Sequence of chain 1.E:
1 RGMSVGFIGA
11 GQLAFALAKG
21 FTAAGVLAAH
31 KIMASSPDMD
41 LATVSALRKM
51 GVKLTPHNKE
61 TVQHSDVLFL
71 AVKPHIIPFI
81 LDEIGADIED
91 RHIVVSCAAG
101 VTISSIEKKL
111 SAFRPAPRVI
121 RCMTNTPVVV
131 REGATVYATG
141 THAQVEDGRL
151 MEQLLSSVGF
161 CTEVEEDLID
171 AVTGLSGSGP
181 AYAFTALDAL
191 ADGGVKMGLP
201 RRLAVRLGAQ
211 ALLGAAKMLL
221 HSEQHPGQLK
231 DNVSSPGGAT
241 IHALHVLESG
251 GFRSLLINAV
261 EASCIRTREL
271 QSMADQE

This small molecule binds to this protein.
Small molecule (SMILES): N[C@@H](CCC(=O)O)C(=O)O

Binding-site contacts:
Ligand atom CA contacts residue NAI1 of chain 1.N at 2.2 Å.
Ligand atom CG contacts residue NAI1 of chain 1.N at 3.0 Å.
Ligand atom CD contacts residue HIS221 of chain 1.E at 3.8 Å.
Ligand atom C contacts residue HIS221 of chain 1.E at 4.4 Å.
Ligand atom CD contacts residue NAI1 of chain 1.N at 4.5 Å.
Ligand atom OXT contacts residue GLU132 of chain 1.E at 4.3 Å.
Ligand atom OXT contacts residue NAI1 of chain 1.N at 0.6 Å (h-bond).
Ligand atom O contacts residue NAI1 of chain 1.N at 1.5 Å (h-bond).
Ligand atom O contacts residue HIS221 of chain 1.E at 3.6 Å.
Ligand atom C contacts residue NAI1 of chain 1.N at 1.5 Å.
Ligand atom OE2 contacts residue HIS221 of chain 1.E at 3.4 Å.
Ligand atom CG contacts residue HIS221 of chain 1.E at 3.6 Å.
Ligand atom CB contacts residue NAI1 of chain 1.N at 3.0 Å.
Ligand atom N contacts residue NAI1 of chain 1.N at 2.5 Å.